The small molecule below binds the protein below.
Small molecule (SMILES): N#C[Fe](=C=O)C#N

Sequence of chain 1.G:
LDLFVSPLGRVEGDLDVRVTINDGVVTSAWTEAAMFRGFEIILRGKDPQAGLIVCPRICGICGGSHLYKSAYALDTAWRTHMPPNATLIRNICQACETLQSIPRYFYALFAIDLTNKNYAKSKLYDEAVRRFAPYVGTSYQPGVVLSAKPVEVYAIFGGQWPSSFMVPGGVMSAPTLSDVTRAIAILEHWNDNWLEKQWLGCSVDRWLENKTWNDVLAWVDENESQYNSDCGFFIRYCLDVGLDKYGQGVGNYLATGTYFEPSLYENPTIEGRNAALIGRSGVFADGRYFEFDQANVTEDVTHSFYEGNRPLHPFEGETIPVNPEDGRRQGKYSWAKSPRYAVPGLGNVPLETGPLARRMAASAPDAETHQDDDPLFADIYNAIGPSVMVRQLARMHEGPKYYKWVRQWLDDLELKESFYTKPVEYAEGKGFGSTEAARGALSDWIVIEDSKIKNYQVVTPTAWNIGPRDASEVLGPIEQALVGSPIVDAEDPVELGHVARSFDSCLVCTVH

Binding-site contacts:
Ligand atom C1 contacts residue 3NI1 of chain 1.PA at 3.7 Å.
Ligand atom N1 contacts residue THR465 of chain 1.G at 2.7 Å (h-bond).
Ligand atom O3 contacts residue PRO464 of chain 1.G at 3.1 Å.
Ligand atom N1 contacts residue ARG442 of chain 1.G at 3.9 Å.
Ligand atom C1 contacts residue CYS509 of chain 1.G at 3.7 Å (hydrophobic).
Ligand atom C1 contacts residue ARG442 of chain 1.G at 3.6 Å.
Ligand atom C3 contacts residue PRO464 of chain 1.G at 3.4 Å (hydrophobic).
Ligand atom N2 contacts residue ALA440 of chain 1.G at 3.0 Å.
Ligand atom FE contacts residue CYS64 of chain 1.G at 2.3 Å.
Ligand atom C3 contacts residue ALA440 of chain 1.G at 3.7 Å (hydrophobic).
Ligand atom N1 contacts residue THR463 of chain 1.G at 4.2 Å.
Ligand atom O3 contacts residue LEU445 of chain 1.G at 3.0 Å.
Ligand atom C1 contacts residue CYS512 of chain 1.G at 3.1 Å (hydrophobic).
Ligand atom FE contacts residue CYS509 of chain 1.G at 4.2 Å.
Ligand atom C2 contacts residue ALA440 of chain 1.G at 3.4 Å (hydrophobic).
Ligand atom N2 contacts residue ARG442 of chain 1.G at 2.8 Å (salt-bridge).
Ligand atom N1 contacts residue CYS509 of chain 1.G at 3.8 Å.
Ligand atom C1 contacts residue PRO464 of chain 1.G at 3.4 Å (hydrophobic).
Ligand atom C1 contacts residue THR465 of chain 1.G at 3.7 Å.
Ligand atom N1 contacts residue PRO464 of chain 1.G at 3.2 Å.
Ligand atom C3 contacts residue CYS512 of chain 1.G at 3.1 Å (hydrophobic).
Ligand atom C2 contacts residue CYS64 of chain 1.G at 3.1 Å (hydrophobic).
Ligand atom FE contacts residue 3NI1 of chain 1.PA at 2.7 Å.
Ligand atom O3 contacts residue CYS512 of chain 1.G at 4.1 Å.
Ligand atom C1 contacts residue CYS64 of chain 1.G at 4.2 Å (hydrophobic).
Ligand atom N2 contacts residue ALA441 of chain 1.G at 3.2 Å (h-bond).
Ligand atom C2 contacts residue ARG442 of chain 1.G at 3.2 Å.
Ligand atom FE contacts residue CYS512 of chain 1.G at 2.4 Å.
Ligand atom C3 contacts residue CYS64 of chain 1.G at 3.2 Å (hydrophobic).
Ligand atom FE contacts residue ARG442 of chain 1.G at 4.0 Å.
Ligand atom O3 contacts residue HIS68 of chain 1.G at 3.6 Å.
Ligand atom N2 contacts residue CYS64 of chain 1.G at 3.4 Å.
Ligand atom C3 contacts residue HIS68 of chain 1.G at 3.4 Å.
Ligand atom O3 contacts residue ALA440 of chain 1.G at 3.4 Å.
Ligand atom C2 contacts residue 3NI1 of chain 1.PA at 3.8 Å.
Ligand atom C3 contacts residue LEU445 of chain 1.G at 3.9 Å (hydrophobic).
Ligand atom O3 contacts residue CYS64 of chain 1.G at 4.0 Å.
Ligand atom FE contacts residue HIS68 of chain 1.G at 4.2 Å.
Ligand atom C2 contacts residue PRO464 of chain 1.G at 4.0 Å (hydrophobic).
Ligand atom N1 contacts residue CYS512 of chain 1.G at 3.4 Å.